Binding-site contacts:
Ligand atom O4 contacts residue ARG289 of chain 46.C at 4.5 Å.
Ligand atom C1 contacts residue ARG77 of chain 46.C at 3.3 Å.
Ligand atom O1A contacts residue HIS298 of chain 46.C at 4.3 Å.
Ligand atom O6 contacts residue ASN93 of chain 46.C at 3.4 Å (h-bond).
Ligand atom O1A contacts residue ARG77 of chain 46.C at 3.0 Å (salt-bridge).
Ligand atom O3 contacts residue GLY78 of chain 46.C at 3.4 Å.
Ligand atom O1B contacts residue ARG77 of chain 46.C at 2.7 Å (salt-bridge).
Ligand atom O9 contacts residue ARG77 of chain 46.C at 3.8 Å.
Ligand atom C2 contacts residue ARG77 of chain 46.C at 4.4 Å.
Ligand atom C11 contacts residue ASP85 of chain 46.D at 4.0 Å.
Ligand atom C4 contacts residue TYR72 of chain 46.C at 3.4 Å (hydrophobic).
Ligand atom N5 contacts residue TYR72 of chain 46.C at 3.1 Å (h-bond).
Ligand atom C3 contacts residue GLY78 of chain 46.C at 3.9 Å.
Ligand atom O4 contacts residue ASN80 of chain 46.C at 4.3 Å.
Ligand atom C6 contacts residue TYR72 of chain 46.C at 3.9 Å (hydrophobic).
Ligand atom O4 contacts residue HIS298 of chain 46.C at 3.2 Å (h-bond).
Ligand atom C11 contacts residue TYR72 of chain 46.C at 4.3 Å (hydrophobic).
Ligand atom O4 contacts residue GLY78 of chain 46.C at 3.1 Å.
Ligand atom C6 contacts residue ASN93 of chain 46.C at 3.7 Å.
Ligand atom C1 contacts residue GLY78 of chain 46.C at 4.2 Å.
Ligand atom C3 contacts residue HIS298 of chain 46.C at 3.5 Å.
Ligand atom C3 contacts residue GLY78 of chain 46.C at 4.3 Å.
Ligand atom O4 contacts residue THR291 of chain 46.C at 3.3 Å.
Ligand atom O3 contacts residue VAL296 of chain 46.C at 4.4 Å.
Ligand atom C4 contacts residue GLY78 of chain 46.C at 3.2 Å.
Ligand atom O8 contacts residue ARG77 of chain 46.C at 3.6 Å (salt-bridge).
Ligand atom O10 contacts residue ASN293 of chain 46.C at 4.5 Å.
Ligand atom C3 contacts residue ARG77 of chain 46.C at 4.2 Å.
Ligand atom C2 contacts residue GLY78 of chain 46.C at 4.1 Å.
Ligand atom O10 contacts residue THR291 of chain 46.C at 4.4 Å.
Ligand atom C4 contacts residue HIS298 of chain 46.C at 3.8 Å.
Ligand atom C4 contacts residue ARG77 of chain 46.C at 4.4 Å.
Ligand atom O1A contacts residue GLY78 of chain 46.C at 3.8 Å.
Ligand atom O4 contacts residue TYR72 of chain 46.C at 3.8 Å.
Ligand atom O1A contacts residue TYR72 of chain 46.C at 3.6 Å.
Ligand atom C1 contacts residue TYR72 of chain 46.C at 4.3 Å (hydrophobic).
Ligand atom C5 contacts residue TYR72 of chain 46.C at 3.6 Å (hydrophobic).
Ligand atom O1B contacts residue TYR72 of chain 46.C at 4.4 Å.
Ligand atom O4 contacts residue ILE79 of chain 46.C at 3.7 Å.
Ligand atom C10 contacts residue TYR72 of chain 46.C at 4.0 Å (hydrophobic).

Sequence of chain 46.C:
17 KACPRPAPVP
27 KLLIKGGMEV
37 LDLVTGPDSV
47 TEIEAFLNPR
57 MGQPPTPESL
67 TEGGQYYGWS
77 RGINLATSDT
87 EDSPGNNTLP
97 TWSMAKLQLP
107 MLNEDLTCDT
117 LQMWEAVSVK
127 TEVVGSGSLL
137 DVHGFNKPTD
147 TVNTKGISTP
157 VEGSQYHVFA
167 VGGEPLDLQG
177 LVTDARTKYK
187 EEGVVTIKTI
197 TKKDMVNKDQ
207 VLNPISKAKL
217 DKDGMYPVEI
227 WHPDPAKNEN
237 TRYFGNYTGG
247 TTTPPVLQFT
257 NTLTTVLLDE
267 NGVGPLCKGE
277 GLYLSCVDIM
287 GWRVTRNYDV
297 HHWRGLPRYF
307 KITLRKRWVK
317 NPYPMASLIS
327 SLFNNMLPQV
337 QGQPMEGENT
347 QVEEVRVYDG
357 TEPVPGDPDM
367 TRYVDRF

Sequence of chain 46.D:
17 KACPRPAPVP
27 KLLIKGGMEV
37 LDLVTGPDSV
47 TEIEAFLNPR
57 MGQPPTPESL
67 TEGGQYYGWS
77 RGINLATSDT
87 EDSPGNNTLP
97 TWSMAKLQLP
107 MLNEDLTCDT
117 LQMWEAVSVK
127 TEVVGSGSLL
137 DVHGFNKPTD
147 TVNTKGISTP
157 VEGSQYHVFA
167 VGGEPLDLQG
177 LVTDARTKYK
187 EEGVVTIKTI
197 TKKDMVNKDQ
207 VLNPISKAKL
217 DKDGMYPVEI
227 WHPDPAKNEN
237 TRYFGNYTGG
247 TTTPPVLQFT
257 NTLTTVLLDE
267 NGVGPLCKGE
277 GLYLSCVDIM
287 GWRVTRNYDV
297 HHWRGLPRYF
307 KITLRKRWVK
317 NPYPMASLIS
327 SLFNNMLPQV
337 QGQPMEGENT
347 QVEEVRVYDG

A small-molecule ligand and the protein it binds are described below.
Small molecule (SMILES): CC(=O)N[C@H]1[C@H]([C@H](O)[C@H](O)CO)O[C@@](O[C@H]2[C@@H](O)[C@@H](CO)O[C@@H](O[C@H]3[C@H](O)[C@@H](O)[C@H](O)O[C@@H]3CO)[C@@H]2O)(C(=O)O)C[C@@H]1O